Binding-site contacts:
Ligand atom N1 contacts residue ARG411 of chain 1.B at 3.7 Å.
Ligand atom C1 contacts residue NI1 of chain 1.U at 3.2 Å.
Ligand atom FE contacts residue H2S1 of chain 1.W at 3.5 Å.
Ligand atom FE contacts residue HIS71 of chain 1.B at 4.0 Å.
Ligand atom O3 contacts residue HIS71 of chain 1.B at 3.8 Å.
Ligand atom FE contacts residue CYS481 of chain 1.B at 2.3 Å.
Ligand atom C1 contacts residue ALA433 of chain 1.B at 3.8 Å (hydrophobic).
Ligand atom C3 contacts residue CYS481 of chain 1.B at 3.1 Å (hydrophobic).
Ligand atom C2 contacts residue ARG411 of chain 1.B at 3.7 Å.
Ligand atom N1 contacts residue SEC478 of chain 1.B at 3.3 Å (h-bond).
Ligand atom C3 contacts residue ALA409 of chain 1.B at 3.4 Å (hydrophobic).
Ligand atom O3 contacts residue ALA409 of chain 1.B at 3.2 Å.
Ligand atom C1 contacts residue ARG411 of chain 1.B at 4.0 Å.
Ligand atom N2 contacts residue H2S1 of chain 1.W at 3.9 Å.
Ligand atom C2 contacts residue NI1 of chain 1.U at 3.3 Å.
Ligand atom FE contacts residue NI1 of chain 1.U at 2.4 Å.
Ligand atom C2 contacts residue ALA409 of chain 1.B at 3.4 Å (hydrophobic).
Ligand atom N2 contacts residue CYS67 of chain 1.B at 3.5 Å.
Ligand atom N2 contacts residue PRO410 of chain 1.B at 3.4 Å (h-bond).
Ligand atom C1 contacts residue CYS481 of chain 1.B at 3.1 Å (hydrophobic).
Ligand atom C1 contacts residue SEC478 of chain 1.B at 3.0 Å.
Ligand atom C2 contacts residue SEC478 of chain 1.B at 3.9 Å.
Ligand atom C2 contacts residue H2S1 of chain 1.W at 3.4 Å.
Ligand atom C3 contacts residue HIS71 of chain 1.B at 3.6 Å.
Ligand atom C1 contacts residue SER434 of chain 1.B at 3.8 Å.
Ligand atom N1 contacts residue ALA433 of chain 1.B at 3.3 Å.
Ligand atom N2 contacts residue ALA409 of chain 1.B at 3.2 Å.
Ligand atom O3 contacts residue LEU414 of chain 1.B at 3.4 Å.
Ligand atom C3 contacts residue CYS67 of chain 1.B at 3.3 Å (hydrophobic).
Ligand atom N1 contacts residue SER434 of chain 1.B at 2.8 Å (h-bond).
Ligand atom C2 contacts residue CYS67 of chain 1.B at 3.0 Å (hydrophobic).
Ligand atom N1 contacts residue CYS481 of chain 1.B at 3.5 Å.
Ligand atom O3 contacts residue CYS481 of chain 1.B at 4.0 Å.
Ligand atom N2 contacts residue ARG411 of chain 1.B at 2.9 Å (salt-bridge).
Ligand atom C1 contacts residue CYS67 of chain 1.B at 4.0 Å (hydrophobic).
Ligand atom FE contacts residue SEC478 of chain 1.B at 3.4 Å.
Ligand atom FE contacts residue CYS67 of chain 1.B at 2.3 Å.
Ligand atom C1 contacts residue H2S1 of chain 1.W at 4.0 Å.
Ligand atom O3 contacts residue ALA433 of chain 1.B at 3.7 Å.
Ligand atom O3 contacts residue SER432 of chain 1.B at 3.8 Å.

The protein below binds the small molecule below.
Small molecule (SMILES): N#C[Fe](=C=O)C#N

Sequence of chain 1.B:
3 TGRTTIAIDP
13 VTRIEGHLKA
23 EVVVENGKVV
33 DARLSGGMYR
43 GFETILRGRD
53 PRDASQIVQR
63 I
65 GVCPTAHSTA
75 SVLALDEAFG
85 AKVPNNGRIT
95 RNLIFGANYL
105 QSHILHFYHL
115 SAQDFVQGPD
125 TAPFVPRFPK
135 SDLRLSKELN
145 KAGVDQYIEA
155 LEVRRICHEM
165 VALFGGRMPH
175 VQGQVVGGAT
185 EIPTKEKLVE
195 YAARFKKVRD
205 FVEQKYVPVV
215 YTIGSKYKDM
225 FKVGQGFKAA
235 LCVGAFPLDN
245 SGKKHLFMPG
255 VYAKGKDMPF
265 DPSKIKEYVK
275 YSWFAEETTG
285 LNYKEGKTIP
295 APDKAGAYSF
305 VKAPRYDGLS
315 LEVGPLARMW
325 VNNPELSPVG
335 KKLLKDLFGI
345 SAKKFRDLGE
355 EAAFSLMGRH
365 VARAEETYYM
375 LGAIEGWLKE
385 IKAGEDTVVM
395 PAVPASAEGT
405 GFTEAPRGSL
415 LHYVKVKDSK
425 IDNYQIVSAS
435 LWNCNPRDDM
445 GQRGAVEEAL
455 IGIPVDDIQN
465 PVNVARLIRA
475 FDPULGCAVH